A protein and the small-molecule ligand that binds it are described below.
Small molecule (SMILES): CC[C@H](C)[C@H](N)C(=O)N[C@@H](CO)C(=O)N[C@@H](CCC(=O)O)C(=O)N[C@H](C=O)C(C)C

Sequence of chain 17.E:
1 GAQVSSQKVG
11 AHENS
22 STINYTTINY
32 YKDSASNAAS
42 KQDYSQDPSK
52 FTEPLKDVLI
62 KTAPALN

Binding-site contacts:
Ligand atom CB contacts residue VAL4 of chain 17.E at 4.3 Å (hydrophobic).
Ligand atom C contacts residue VAL4 of chain 17.E at 4.2 Å (hydrophobic).
Ligand atom CB contacts residue GLN3 of chain 17.E at 4.4 Å.
Ligand atom CA contacts residue GLN3 of chain 17.E at 4.2 Å.
Ligand atom CG2 contacts residue ALA2 of chain 17.E at 4.0 Å (hydrophobic).
Ligand atom O contacts residue SER5 of chain 17.E at 3.8 Å.
Ligand atom O contacts residue VAL4 of chain 17.E at 3.8 Å.
Ligand atom O contacts residue VAL4 of chain 17.E at 2.9 Å (h-bond).
Ligand atom O contacts residue ALA2 of chain 17.E at 3.9 Å.
Ligand atom OE1 contacts residue ASN25 of chain 17.E at 4.4 Å.
Ligand atom CB contacts residue ALA2 of chain 17.E at 3.4 Å (hydrophobic).
Ligand atom C contacts residue ALA2 of chain 17.E at 3.7 Å (hydrophobic).
Ligand atom O contacts residue SER6 of chain 17.E at 4.1 Å.
Ligand atom CA contacts residue ALA2 of chain 17.E at 3.5 Å (hydrophobic).
Ligand atom CG2 contacts residue GLN3 of chain 17.E at 3.4 Å.
Ligand atom CA contacts residue ALA2 of chain 17.E at 4.0 Å (hydrophobic).
Ligand atom CG1 contacts residue GLN3 of chain 17.E at 4.1 Å.
Ligand atom CB contacts residue GLN3 of chain 17.E at 3.4 Å.
Ligand atom CG2 contacts residue SER5 of chain 17.E at 3.7 Å.
Ligand atom CG2 contacts residue VAL4 of chain 17.E at 3.8 Å (hydrophobic).
Ligand atom CD contacts residue VAL4 of chain 17.E at 3.8 Å (hydrophobic).
Ligand atom N contacts residue VAL4 of chain 17.E at 3.0 Å (h-bond).
Ligand atom O contacts residue GLN3 of chain 17.E at 3.1 Å (h-bond).
Ligand atom C contacts residue VAL4 of chain 17.E at 4.0 Å (hydrophobic).
Ligand atom C contacts residue ALA2 of chain 17.E at 4.3 Å (hydrophobic).
Ligand atom CA contacts residue VAL4 of chain 17.E at 3.5 Å (hydrophobic).
Ligand atom CB contacts residue VAL4 of chain 17.E at 4.5 Å (hydrophobic).
Ligand atom OE1 contacts residue VAL4 of chain 17.E at 3.5 Å.
Ligand atom CA contacts residue VAL4 of chain 17.E at 4.0 Å (hydrophobic).
Ligand atom C contacts residue GLN3 of chain 17.E at 3.9 Å.
Ligand atom C contacts residue VAL4 of chain 17.E at 3.6 Å (hydrophobic).
Ligand atom OE2 contacts residue VAL4 of chain 17.E at 3.6 Å.
Ligand atom N contacts residue ALA2 of chain 17.E at 3.0 Å (h-bond).
Ligand atom CB contacts residue ALA2 of chain 17.E at 4.3 Å (hydrophobic).
Ligand atom OG contacts residue GLN3 of chain 17.E at 3.3 Å (h-bond).